This protein binds this small molecule.
Small molecule (SMILES): CC(=O)N[C@@H]1[C@@H](O)[C@H](O)[C@@H](CO)O[C@H]1O

Sequence of chain 1.B:
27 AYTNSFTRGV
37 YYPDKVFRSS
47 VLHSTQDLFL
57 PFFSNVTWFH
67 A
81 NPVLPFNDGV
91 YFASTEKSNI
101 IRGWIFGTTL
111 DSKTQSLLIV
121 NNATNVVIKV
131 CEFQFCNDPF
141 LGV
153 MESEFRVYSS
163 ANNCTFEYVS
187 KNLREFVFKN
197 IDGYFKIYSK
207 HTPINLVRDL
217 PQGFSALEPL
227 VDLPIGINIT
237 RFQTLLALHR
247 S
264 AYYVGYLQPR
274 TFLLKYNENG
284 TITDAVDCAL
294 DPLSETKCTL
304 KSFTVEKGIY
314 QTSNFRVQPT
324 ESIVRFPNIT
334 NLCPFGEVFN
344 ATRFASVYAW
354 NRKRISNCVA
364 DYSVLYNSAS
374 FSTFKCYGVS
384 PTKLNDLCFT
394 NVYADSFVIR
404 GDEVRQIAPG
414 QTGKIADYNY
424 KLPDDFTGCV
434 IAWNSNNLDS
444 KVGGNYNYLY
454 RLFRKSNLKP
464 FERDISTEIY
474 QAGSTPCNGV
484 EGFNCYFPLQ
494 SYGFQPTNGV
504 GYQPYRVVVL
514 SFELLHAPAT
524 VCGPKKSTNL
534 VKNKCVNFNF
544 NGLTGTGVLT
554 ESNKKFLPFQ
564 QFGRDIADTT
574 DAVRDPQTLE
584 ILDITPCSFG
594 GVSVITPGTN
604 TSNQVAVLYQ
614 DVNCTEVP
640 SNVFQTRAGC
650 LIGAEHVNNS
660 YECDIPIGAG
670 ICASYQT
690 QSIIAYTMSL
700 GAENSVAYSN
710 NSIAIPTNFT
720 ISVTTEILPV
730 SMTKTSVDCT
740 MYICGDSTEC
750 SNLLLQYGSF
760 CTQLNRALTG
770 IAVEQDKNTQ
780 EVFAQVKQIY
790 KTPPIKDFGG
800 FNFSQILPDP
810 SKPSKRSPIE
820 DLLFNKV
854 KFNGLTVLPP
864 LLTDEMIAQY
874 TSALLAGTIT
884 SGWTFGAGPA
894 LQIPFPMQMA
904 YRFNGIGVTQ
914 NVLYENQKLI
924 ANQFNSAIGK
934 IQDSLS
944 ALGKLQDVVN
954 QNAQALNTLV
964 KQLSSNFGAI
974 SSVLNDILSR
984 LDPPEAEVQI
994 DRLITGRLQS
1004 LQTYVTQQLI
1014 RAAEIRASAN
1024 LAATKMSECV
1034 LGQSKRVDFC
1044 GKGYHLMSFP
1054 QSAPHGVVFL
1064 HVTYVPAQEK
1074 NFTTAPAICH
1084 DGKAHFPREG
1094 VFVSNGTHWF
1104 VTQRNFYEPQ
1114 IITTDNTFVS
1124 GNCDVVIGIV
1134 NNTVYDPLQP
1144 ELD

Binding-site contacts:
Ligand atom C7 contacts residue THR124 of chain 1.B at 3.9 Å.
Ligand atom C1 contacts residue VAL127 of chain 1.B at 4.4 Å (hydrophobic).
Ligand atom C1 contacts residue THR124 of chain 1.B at 4.0 Å.
Ligand atom O5 contacts residue VAL127 of chain 1.B at 3.9 Å.
Ligand atom C5 contacts residue VAL127 of chain 1.B at 3.6 Å (hydrophobic).
Ligand atom N2 contacts residue THR124 of chain 1.B at 3.3 Å.
Ligand atom C3 contacts residue ASN122 of chain 1.B at 3.8 Å.
Ligand atom O4 contacts residue VAL171 of chain 1.B at 4.3 Å.
Ligand atom C1 contacts residue ASN122 of chain 1.B at 1.5 Å.
Ligand atom C6 contacts residue VAL127 of chain 1.B at 3.8 Å (hydrophobic).
Ligand atom C5 contacts residue ASN122 of chain 1.B at 3.7 Å.
Ligand atom C2 contacts residue ASN122 of chain 1.B at 2.5 Å.
Ligand atom O6 contacts residue VAL127 of chain 1.B at 4.2 Å.
Ligand atom C7 contacts residue ASN122 of chain 1.B at 4.0 Å.
Ligand atom C4 contacts residue ASN122 of chain 1.B at 4.3 Å.
Ligand atom N2 contacts residue ASN122 of chain 1.B at 2.9 Å (h-bond).
Ligand atom O5 contacts residue ASN122 of chain 1.B at 2.4 Å (h-bond).
Ligand atom C2 contacts residue THR124 of chain 1.B at 4.3 Å.
Ligand atom C8 contacts residue THR124 of chain 1.B at 3.5 Å.